Sequence of chain 1.B:
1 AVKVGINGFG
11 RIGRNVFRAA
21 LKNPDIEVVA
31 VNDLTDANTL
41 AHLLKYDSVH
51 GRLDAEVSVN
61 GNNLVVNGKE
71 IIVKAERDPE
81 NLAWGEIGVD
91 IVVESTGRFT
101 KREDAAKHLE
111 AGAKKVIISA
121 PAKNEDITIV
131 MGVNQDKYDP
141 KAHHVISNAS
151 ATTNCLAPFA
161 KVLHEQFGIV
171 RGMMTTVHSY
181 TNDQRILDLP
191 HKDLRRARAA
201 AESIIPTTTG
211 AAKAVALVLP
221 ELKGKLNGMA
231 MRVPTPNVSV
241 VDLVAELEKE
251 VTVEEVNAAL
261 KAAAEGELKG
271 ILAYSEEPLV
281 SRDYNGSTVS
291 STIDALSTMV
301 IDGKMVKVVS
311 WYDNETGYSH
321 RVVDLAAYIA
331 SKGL

A small-molecule ligand and the protein it binds are described below.
Small molecule (SMILES): O=C[C@H](O)COP(=O)(O)O

Binding-site contacts:
Ligand atom C2 contacts residue HIS178 of chain 1.B at 4.1 Å.
Ligand atom C1 contacts residue THR152 of chain 1.B at 3.3 Å.
Ligand atom O3P contacts residue NAD1 of chain 1.G at 3.6 Å.
Ligand atom O4P contacts residue ASP183 of chain 1.B at 4.3 Å.
Ligand atom O4P contacts residue NAD1 of chain 1.G at 3.1 Å (h-bond).
Ligand atom P contacts residue ARG196 of chain 1.B at 4.2 Å.
Ligand atom C3 contacts residue ARG232 of chain 1.B at 4.0 Å.
Ligand atom C1 contacts residue ALA151 of chain 1.B at 4.3 Å (hydrophobic).
Ligand atom O3P contacts residue ARG196 of chain 1.B at 3.6 Å (salt-bridge).
Ligand atom O1 contacts residue NAD1 of chain 1.G at 4.2 Å.
Ligand atom O1P contacts residue NAD1 of chain 1.G at 3.1 Å (h-bond).
Ligand atom O2P contacts residue ASP183 of chain 1.B at 4.0 Å.
Ligand atom O1 contacts residue ASN314 of chain 1.B at 4.2 Å.
Ligand atom C3 contacts residue NAD1 of chain 1.G at 4.4 Å.
Ligand atom P contacts residue THR181 of chain 1.B at 3.7 Å.
Ligand atom C2 contacts residue NAD1 of chain 1.G at 4.5 Å.
Ligand atom O1 contacts residue TYR312 of chain 1.B at 4.2 Å.
Ligand atom P contacts residue NAD1 of chain 1.G at 3.5 Å.
Ligand atom O2P contacts residue ARG232 of chain 1.B at 2.9 Å (salt-bridge).
Ligand atom O2 contacts residue SER150 of chain 1.B at 4.0 Å.
Ligand atom P contacts residue ASP183 of chain 1.B at 4.3 Å.
Ligand atom C2 contacts residue ALA151 of chain 1.B at 4.5 Å (hydrophobic).
Ligand atom O2P contacts residue THR181 of chain 1.B at 2.6 Å (h-bond).
Ligand atom C1 contacts residue HIS178 of chain 1.B at 2.9 Å.
Ligand atom O4P contacts residue THR181 of chain 1.B at 3.8 Å.
Ligand atom C3 contacts residue HIS178 of chain 1.B at 4.1 Å.
Ligand atom O2 contacts residue ALA151 of chain 1.B at 3.6 Å.
Ligand atom O2P contacts residue ARG196 of chain 1.B at 3.7 Å.
Ligand atom O1 contacts residue HIS178 of chain 1.B at 2.7 Å (h-bond).
Ligand atom C2 contacts residue SER150 of chain 1.B at 4.2 Å.
Ligand atom P contacts residue ARG232 of chain 1.B at 4.4 Å.
Ligand atom O1 contacts residue THR152 of chain 1.B at 3.4 Å (h-bond).
Ligand atom O2 contacts residue NAD1 of chain 1.G at 3.2 Å.
Ligand atom O1 contacts residue ALA151 of chain 1.B at 3.4 Å.
Ligand atom O3P contacts residue ASP183 of chain 1.B at 4.1 Å.